Binding-site contacts:
Ligand atom O5 contacts residue GLU130 of chain 1.B at 4.1 Å.
Ligand atom C4 contacts residue ASN160 of chain 1.B at 4.3 Å.
Ligand atom C7 contacts residue ASN160 of chain 1.B at 3.2 Å.
Ligand atom C1 contacts residue ASN160 of chain 1.B at 1.4 Å.
Ligand atom C8 contacts residue ASN160 of chain 1.B at 4.4 Å.
Ligand atom O6 contacts residue ASN159 of chain 1.B at 3.1 Å (h-bond).
Ligand atom C3 contacts residue ASN160 of chain 1.B at 3.8 Å.
Ligand atom O5 contacts residue ASN160 of chain 1.B at 2.4 Å (h-bond).
Ligand atom C2 contacts residue ASN160 of chain 1.B at 2.5 Å.
Ligand atom C1 contacts residue GLU130 of chain 1.B at 3.4 Å.
Ligand atom C5 contacts residue ASN160 of chain 1.B at 3.7 Å.
Ligand atom O7 contacts residue ASN160 of chain 1.B at 3.2 Å (h-bond).
Ligand atom O5 contacts residue ASN159 of chain 1.B at 4.1 Å.
Ligand atom C6 contacts residue ASN159 of chain 1.B at 4.2 Å.
Ligand atom N2 contacts residue ASN160 of chain 1.B at 2.9 Å (h-bond).
Ligand atom O6 contacts residue ASN160 of chain 1.B at 4.2 Å.

Sequence of chain 1.B:
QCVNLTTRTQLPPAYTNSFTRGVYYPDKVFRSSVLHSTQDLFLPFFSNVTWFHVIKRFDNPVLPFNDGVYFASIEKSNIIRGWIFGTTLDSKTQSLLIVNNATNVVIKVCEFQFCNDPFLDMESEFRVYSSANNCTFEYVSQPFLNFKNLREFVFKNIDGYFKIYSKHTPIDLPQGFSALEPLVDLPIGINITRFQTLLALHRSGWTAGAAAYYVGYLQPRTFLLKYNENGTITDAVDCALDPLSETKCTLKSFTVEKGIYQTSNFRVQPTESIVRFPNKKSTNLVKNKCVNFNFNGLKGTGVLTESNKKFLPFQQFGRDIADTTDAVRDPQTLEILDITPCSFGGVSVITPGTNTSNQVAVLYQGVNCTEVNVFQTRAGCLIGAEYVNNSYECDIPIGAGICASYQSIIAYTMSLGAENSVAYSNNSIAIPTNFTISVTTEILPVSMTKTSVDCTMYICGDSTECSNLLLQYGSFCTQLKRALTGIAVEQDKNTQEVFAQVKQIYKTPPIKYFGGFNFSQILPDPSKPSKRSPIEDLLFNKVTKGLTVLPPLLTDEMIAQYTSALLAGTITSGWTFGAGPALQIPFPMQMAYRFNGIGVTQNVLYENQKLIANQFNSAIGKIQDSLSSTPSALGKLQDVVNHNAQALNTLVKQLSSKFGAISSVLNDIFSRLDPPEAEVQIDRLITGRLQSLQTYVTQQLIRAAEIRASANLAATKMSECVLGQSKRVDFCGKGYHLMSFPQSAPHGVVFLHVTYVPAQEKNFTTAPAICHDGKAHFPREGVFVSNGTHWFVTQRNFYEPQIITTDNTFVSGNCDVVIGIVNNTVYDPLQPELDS

A protein and the small-molecule ligand that binds it are described below.
Small molecule (SMILES): CC(=O)N[C@@H]1[C@@H](O)[C@H](O)[C@@H](CO)O[C@H]1O